Sequence of chain 1.D:
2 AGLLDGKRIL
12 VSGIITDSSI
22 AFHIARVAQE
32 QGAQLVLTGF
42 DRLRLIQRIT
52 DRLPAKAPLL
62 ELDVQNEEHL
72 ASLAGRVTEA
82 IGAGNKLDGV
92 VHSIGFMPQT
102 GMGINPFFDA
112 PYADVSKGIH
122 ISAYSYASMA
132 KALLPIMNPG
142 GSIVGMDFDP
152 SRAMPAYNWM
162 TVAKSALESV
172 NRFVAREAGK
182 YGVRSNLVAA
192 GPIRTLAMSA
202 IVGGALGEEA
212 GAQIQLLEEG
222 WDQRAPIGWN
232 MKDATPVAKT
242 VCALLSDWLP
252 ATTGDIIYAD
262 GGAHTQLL

This small molecule binds to this protein.
Small molecule (SMILES): Cc1cc(N)n(Cc2ccc(C(=O)NCc3ccc(F)cc3Cl)cc2)n1

Binding-site contacts:
Ligand atom F22 contacts residue ALA206 of chain 1.D at 3.3 Å.
Ligand atom C24 contacts residue GLN100 of chain 1.D at 3.7 Å.
Ligand atom C07 contacts residue GLY96 of chain 1.D at 3.8 Å.
Ligand atom C11 contacts residue PHE97 of chain 1.D at 3.8 Å (hydrophobic).
Ligand atom C17 contacts residue GLN100 of chain 1.D at 3.9 Å.
Ligand atom C01 contacts residue PHE149 of chain 1.D at 3.9 Å (hydrophobic).
Ligand atom CL2 contacts residue MET103 of chain 1.D at 3.4 Å.
Ligand atom C03 contacts residue NAD1 of chain 1.L at 3.5 Å.
Ligand atom C23 contacts residue LEU207 of chain 1.D at 3.6 Å (hydrophobic).
Ligand atom N05 contacts residue THR196 of chain 1.D at 3.3 Å (h-bond).
Ligand atom C09 contacts residue MET161 of chain 1.D at 3.7 Å (hydrophobic).
Ligand atom C10 contacts residue MET98 of chain 1.D at 3.7 Å (hydrophobic).
Ligand atom C02 contacts residue NAD1 of chain 1.L at 3.6 Å.
Ligand atom C11 contacts residue ALA198 of chain 1.D at 3.6 Å (hydrophobic).
Ligand atom N06 contacts residue NAD1 of chain 1.L at 3.5 Å (h-bond).
Ligand atom F22 contacts residue ALA201 of chain 1.D at 3.5 Å.
Ligand atom N05 contacts residue NAD1 of chain 1.L at 3.6 Å (h-bond).
Ligand atom O15 contacts residue PHE97 of chain 1.D at 3.7 Å.
Ligand atom C07 contacts residue NAD1 of chain 1.L at 3.6 Å.
Ligand atom CL2 contacts residue GLN100 of chain 1.D at 3.9 Å.
Ligand atom C10 contacts residue MET103 of chain 1.D at 3.8 Å (hydrophobic).
Ligand atom N26 contacts residue MET161 of chain 1.D at 3.7 Å.
Ligand atom C17 contacts residue MET98 of chain 1.D at 3.2 Å (hydrophobic).
Ligand atom C13 contacts residue GLY96 of chain 1.D at 3.4 Å.
Ligand atom C17 contacts residue PHE97 of chain 1.D at 3.8 Å (hydrophobic).
Ligand atom C01 contacts residue MET161 of chain 1.D at 3.7 Å (hydrophobic).
Ligand atom N05 contacts residue MET199 of chain 1.D at 3.5 Å.
Ligand atom N26 contacts residue NAD1 of chain 1.L at 2.7 Å (h-bond).
Ligand atom C18 contacts residue GLN100 of chain 1.D at 3.7 Å.
Ligand atom N16 contacts residue PHE97 of chain 1.D at 3.6 Å.
Ligand atom C10 contacts residue ALA198 of chain 1.D at 3.9 Å (hydrophobic).
Ligand atom C12 contacts residue ALA198 of chain 1.D at 3.7 Å (hydrophobic).
Ligand atom C13 contacts residue NAD1 of chain 1.L at 3.8 Å.
Ligand atom C14 contacts residue MET98 of chain 1.D at 3.9 Å (hydrophobic).
Ligand atom C14 contacts residue PHE97 of chain 1.D at 3.5 Å (hydrophobic).
Ligand atom CL2 contacts residue MET98 of chain 1.D at 3.7 Å.
Ligand atom C23 contacts residue ILE202 of chain 1.D at 3.9 Å (hydrophobic).
Ligand atom N16 contacts residue MET98 of chain 1.D at 2.8 Å (h-bond).
Ligand atom C08 contacts residue GLY96 of chain 1.D at 3.6 Å.
Ligand atom C04 contacts residue NAD1 of chain 1.L at 3.7 Å.